This protein binds this small molecule.
Small molecule (SMILES): Nc1ccn([C@H]2C[C@H](O)[C@@H](COP(=O)(O)O)O2)c(=O)n1

Binding-site contacts:
Ligand atom C4' contacts residue VAL47 of chain 22.A at 4.1 Å (hydrophobic).
Ligand atom OP2 contacts residue ARG412 of chain 22.A at 1.4 Å (salt-bridge).
Ligand atom OP2 contacts residue LYS21 of chain 21.C at 2.7 Å (salt-bridge).
Ligand atom OP1 contacts residue ARG18 of chain 21.C at 4.0 Å.
Ligand atom P contacts residue ARG412 of chain 22.A at 2.7 Å.
Ligand atom O4' contacts residue ASN414 of chain 22.A at 2.9 Å (h-bond).
Ligand atom C5' contacts residue ARG412 of chain 22.A at 3.0 Å.
Ligand atom C5' contacts residue ASN414 of chain 22.A at 3.3 Å.
Ligand atom OP1 contacts residue ARG412 of chain 22.A at 3.8 Å.
Ligand atom O3' contacts residue VAL47 of chain 22.A at 3.1 Å.
Ligand atom OP2 contacts residue ARG18 of chain 21.C at 3.7 Å.
Ligand atom O5' contacts residue ARG412 of chain 22.A at 3.1 Å (salt-bridge).
Ligand atom P contacts residue LYS21 of chain 21.C at 3.4 Å.
Ligand atom C4' contacts residue ASN414 of chain 22.A at 3.0 Å.
Ligand atom C3' contacts residue VAL47 of chain 22.A at 4.0 Å (hydrophobic).
Ligand atom C4' contacts residue ARG412 of chain 22.A at 4.4 Å.
Ligand atom C3' contacts residue ASN414 of chain 22.A at 4.5 Å.
Ligand atom C2' contacts residue VAL47 of chain 22.A at 4.3 Å (hydrophobic).
Ligand atom O3' contacts residue ARG412 of chain 22.A at 4.3 Å.
Ligand atom OP1 contacts residue LYS21 of chain 21.C at 3.9 Å.
Ligand atom C1' contacts residue ASN414 of chain 22.A at 4.1 Å.

Sequence of chain 21.C:
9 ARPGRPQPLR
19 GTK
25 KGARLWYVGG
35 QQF

Sequence of chain 22.A:
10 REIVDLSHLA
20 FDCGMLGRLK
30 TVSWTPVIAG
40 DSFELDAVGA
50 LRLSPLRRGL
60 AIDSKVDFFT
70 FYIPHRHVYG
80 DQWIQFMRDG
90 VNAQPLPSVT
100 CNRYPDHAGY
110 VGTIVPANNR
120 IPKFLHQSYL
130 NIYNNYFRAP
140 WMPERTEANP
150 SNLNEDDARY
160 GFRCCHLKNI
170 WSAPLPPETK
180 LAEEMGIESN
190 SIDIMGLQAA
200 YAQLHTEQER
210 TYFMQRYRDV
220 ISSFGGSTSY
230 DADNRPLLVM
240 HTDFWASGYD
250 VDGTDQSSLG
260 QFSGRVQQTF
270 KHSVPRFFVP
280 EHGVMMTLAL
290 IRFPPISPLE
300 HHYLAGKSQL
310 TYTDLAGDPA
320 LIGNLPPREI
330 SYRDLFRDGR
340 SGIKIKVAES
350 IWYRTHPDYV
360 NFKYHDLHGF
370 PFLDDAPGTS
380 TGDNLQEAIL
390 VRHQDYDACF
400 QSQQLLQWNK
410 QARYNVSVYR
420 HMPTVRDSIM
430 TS